The small molecule below binds the protein below.
Small molecule (SMILES): Nc1ccn([C@H]2C[C@H](O[P](=O)(O)OC[C@H]3O[C@@H](n4cnc5c(N)ncnc54)C[C@@H]3O)[C@@H](COP(=O)(O)O)O2)c(=O)n1

Binding-site contacts:
Ligand atom C1' contacts residue PRO203 of chain 53.A at 4.1 Å (hydrophobic).
Ligand atom C2' contacts residue PRO203 of chain 53.A at 3.3 Å (hydrophobic).
Ligand atom C6 contacts residue VAL202 of chain 53.A at 4.2 Å (hydrophobic).
Ligand atom C5 contacts residue SER415 of chain 53.A at 4.1 Å.
Ligand atom N1 contacts residue VAL202 of chain 53.A at 3.6 Å.
Ligand atom N1 contacts residue PRO203 of chain 53.A at 3.8 Å.
Ligand atom N1 contacts residue GLY422 of chain 53.A at 3.0 Å (h-bond).
Ligand atom N7 contacts residue SER415 of chain 53.A at 4.0 Å.
Ligand atom N6 contacts residue GLY420 of chain 53.A at 3.7 Å.
Ligand atom C6 contacts residue PRO203 of chain 53.A at 4.0 Å (hydrophobic).
Ligand atom OP2 contacts residue ASP409 of chain 26.A at 3.2 Å (salt-bridge).
Ligand atom C8 contacts residue HIS413 of chain 53.A at 3.8 Å.
Ligand atom C5 contacts residue ASP201 of chain 53.A at 4.1 Å.
Ligand atom N4 contacts residue ASP201 of chain 53.A at 2.5 Å.
Ligand atom N6 contacts residue SER415 of chain 53.A at 3.6 Å (h-bond).
Ligand atom C6 contacts residue SER415 of chain 53.A at 4.1 Å.
Ligand atom C2 contacts residue GLY422 of chain 53.A at 3.3 Å.
Ligand atom C2 contacts residue PRO203 of chain 53.A at 3.9 Å (hydrophobic).
Ligand atom N6 contacts residue PHE421 of chain 53.A at 3.9 Å.
Ligand atom C4 contacts residue VAL202 of chain 53.A at 3.7 Å (hydrophobic).
Ligand atom C6 contacts residue PRO203 of chain 53.A at 4.0 Å (hydrophobic).
Ligand atom N3 contacts residue PRO414 of chain 53.A at 4.2 Å.
Ligand atom N3 contacts residue ASP201 of chain 53.A at 4.1 Å.
Ligand atom N6 contacts residue GLY422 of chain 53.A at 3.4 Å (h-bond).
Ligand atom C5 contacts residue ARG91 of chain 53.A at 4.1 Å.
Ligand atom C6 contacts residue GLY422 of chain 53.A at 3.8 Å.
Ligand atom C2' contacts residue PRO414 of chain 53.A at 3.8 Å (hydrophobic).
Ligand atom N1 contacts residue PRO203 of chain 53.A at 4.1 Å.
Ligand atom C4 contacts residue PRO203 of chain 53.A at 4.2 Å (hydrophobic).
Ligand atom N7 contacts residue HIS413 of chain 53.A at 4.1 Å.
Ligand atom C5 contacts residue PRO203 of chain 53.A at 4.0 Å (hydrophobic).
Ligand atom C4 contacts residue ASP201 of chain 53.A at 3.7 Å.
Ligand atom C5 contacts residue PRO203 of chain 53.A at 3.9 Å (hydrophobic).
Ligand atom N7 contacts residue ASN392 of chain 53.A at 4.2 Å.
Ligand atom N4 contacts residue VAL202 of chain 53.A at 2.9 Å (h-bond).
Ligand atom C4 contacts residue PRO203 of chain 53.A at 4.1 Å (hydrophobic).
Ligand atom C2 contacts residue VAL202 of chain 53.A at 4.2 Å (hydrophobic).
Ligand atom N7 contacts residue PRO203 of chain 53.A at 4.2 Å.
Ligand atom C2' contacts residue HIS413 of chain 53.A at 3.8 Å.
Ligand atom C5 contacts residue VAL202 of chain 53.A at 3.6 Å (hydrophobic).

Sequence of chain 26.A:
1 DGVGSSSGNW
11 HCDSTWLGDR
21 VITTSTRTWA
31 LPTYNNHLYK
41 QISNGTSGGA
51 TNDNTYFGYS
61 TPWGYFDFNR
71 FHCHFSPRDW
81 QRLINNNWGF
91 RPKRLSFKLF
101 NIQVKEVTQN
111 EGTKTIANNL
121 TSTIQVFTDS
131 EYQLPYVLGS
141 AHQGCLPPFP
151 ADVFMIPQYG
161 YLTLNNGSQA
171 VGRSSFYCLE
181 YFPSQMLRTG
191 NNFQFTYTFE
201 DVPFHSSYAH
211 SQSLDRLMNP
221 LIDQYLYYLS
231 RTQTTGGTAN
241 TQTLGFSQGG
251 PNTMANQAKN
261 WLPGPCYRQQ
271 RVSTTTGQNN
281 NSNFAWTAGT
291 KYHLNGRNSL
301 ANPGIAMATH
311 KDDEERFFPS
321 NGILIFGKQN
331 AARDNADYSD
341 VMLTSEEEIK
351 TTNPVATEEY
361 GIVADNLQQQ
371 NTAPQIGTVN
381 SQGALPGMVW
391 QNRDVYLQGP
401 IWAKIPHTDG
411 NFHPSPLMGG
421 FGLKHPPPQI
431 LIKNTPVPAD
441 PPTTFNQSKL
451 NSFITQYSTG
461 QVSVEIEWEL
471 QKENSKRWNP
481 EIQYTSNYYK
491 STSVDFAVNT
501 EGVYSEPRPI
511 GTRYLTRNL

Sequence of chain 53.A:
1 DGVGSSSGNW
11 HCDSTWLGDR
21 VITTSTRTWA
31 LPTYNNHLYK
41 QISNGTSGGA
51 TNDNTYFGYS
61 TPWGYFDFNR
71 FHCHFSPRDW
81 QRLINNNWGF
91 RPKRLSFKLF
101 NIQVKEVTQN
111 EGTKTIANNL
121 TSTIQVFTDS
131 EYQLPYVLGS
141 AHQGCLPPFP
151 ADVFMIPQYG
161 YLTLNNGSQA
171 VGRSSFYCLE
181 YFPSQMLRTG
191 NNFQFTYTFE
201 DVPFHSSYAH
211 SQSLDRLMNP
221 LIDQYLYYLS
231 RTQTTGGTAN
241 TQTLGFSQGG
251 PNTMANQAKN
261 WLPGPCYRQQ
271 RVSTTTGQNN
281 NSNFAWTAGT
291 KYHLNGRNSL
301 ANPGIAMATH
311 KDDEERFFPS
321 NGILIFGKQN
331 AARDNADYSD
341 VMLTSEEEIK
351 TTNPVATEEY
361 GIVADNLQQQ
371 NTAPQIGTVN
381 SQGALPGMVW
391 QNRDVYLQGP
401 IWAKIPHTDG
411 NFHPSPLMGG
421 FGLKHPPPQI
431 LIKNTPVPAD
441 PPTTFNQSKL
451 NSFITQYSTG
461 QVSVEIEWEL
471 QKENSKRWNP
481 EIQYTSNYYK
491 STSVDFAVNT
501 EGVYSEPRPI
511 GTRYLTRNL